Binding-site contacts:
Ligand atom C22 contacts residue LEU141 of chain 1.A at 3.6 Å (hydrophobic).
Ligand atom C1 contacts residue MET165 of chain 1.A at 3.4 Å (hydrophobic).
Ligand atom C contacts residue MET165 of chain 1.A at 3.3 Å (hydrophobic).
Ligand atom C28 contacts residue HIS164 of chain 1.A at 3.3 Å.
Ligand atom C11 contacts residue HIS41 of chain 1.A at 3.1 Å.
Ligand atom CL contacts residue HIS164 of chain 1.A at 3.5 Å.
Ligand atom C19 contacts residue HIS163 of chain 1.A at 3.2 Å.
Ligand atom C2 contacts residue GLN189 of chain 1.A at 3.8 Å.
Ligand atom C4 contacts residue GLN189 of chain 1.A at 3.7 Å.
Ligand atom C11 contacts residue THR25 of chain 1.A at 3.5 Å.
Ligand atom C20 contacts residue SER144 of chain 1.A at 3.7 Å.
Ligand atom O1 contacts residue GLN189 of chain 1.A at 3.8 Å.
Ligand atom CL contacts residue ASP187 of chain 1.A at 3.4 Å.
Ligand atom C9 contacts residue HIS41 of chain 1.A at 3.5 Å.
Ligand atom C1 contacts residue ARG188 of chain 1.A at 3.5 Å.
Ligand atom C28 contacts residue MET165 of chain 1.A at 3.4 Å (hydrophobic).
Ligand atom C16 contacts residue SER46 of chain 1.A at 3.7 Å.
Ligand atom C19 contacts residue CYS145 of chain 1.A at 3.6 Å (hydrophobic).
Ligand atom C22 contacts residue PHE140 of chain 1.A at 3.4 Å (hydrophobic).
Ligand atom CL contacts residue HIS41 of chain 1.A at 3.2 Å.
Ligand atom C20 contacts residue HIS163 of chain 1.A at 3.5 Å.
Ligand atom N4 contacts residue SER144 of chain 1.A at 3.5 Å (h-bond).
Ligand atom C10 contacts residue HIS41 of chain 1.A at 3.7 Å.
Ligand atom CL contacts residue MET165 of chain 1.A at 3.6 Å.
Ligand atom O contacts residue GLN189 of chain 1.A at 3.2 Å (h-bond).
Ligand atom C13 contacts residue THR45 of chain 1.A at 3.6 Å.
Ligand atom C20 contacts residue LEU141 of chain 1.A at 3.6 Å (hydrophobic).
Ligand atom C20 contacts residue PHE140 of chain 1.A at 3.7 Å (hydrophobic).
Ligand atom N1 contacts residue SER46 of chain 1.A at 3.6 Å (h-bond).
Ligand atom C13 contacts residue MET49 of chain 1.A at 3.6 Å (hydrophobic).
Ligand atom C10 contacts residue THR25 of chain 1.A at 3.4 Å.
Ligand atom O2 contacts residue GLU166 of chain 1.A at 2.9 Å (salt-bridge).
Ligand atom O2 contacts residue MET165 of chain 1.A at 3.3 Å.
Ligand atom O1 contacts residue MET49 of chain 1.A at 3.5 Å.
Ligand atom C2 contacts residue ARG188 of chain 1.A at 3.5 Å.
Ligand atom C22 contacts residue GLU166 of chain 1.A at 3.4 Å.
Ligand atom C22 contacts residue ASN142 of chain 1.A at 3.7 Å.
Ligand atom C12 contacts residue MET49 of chain 1.A at 3.3 Å (hydrophobic).
Ligand atom C25 contacts residue ASN142 of chain 1.A at 3.5 Å.
Ligand atom N4 contacts residue HIS163 of chain 1.A at 2.5 Å (h-bond).

Sequence of chain 1.A:
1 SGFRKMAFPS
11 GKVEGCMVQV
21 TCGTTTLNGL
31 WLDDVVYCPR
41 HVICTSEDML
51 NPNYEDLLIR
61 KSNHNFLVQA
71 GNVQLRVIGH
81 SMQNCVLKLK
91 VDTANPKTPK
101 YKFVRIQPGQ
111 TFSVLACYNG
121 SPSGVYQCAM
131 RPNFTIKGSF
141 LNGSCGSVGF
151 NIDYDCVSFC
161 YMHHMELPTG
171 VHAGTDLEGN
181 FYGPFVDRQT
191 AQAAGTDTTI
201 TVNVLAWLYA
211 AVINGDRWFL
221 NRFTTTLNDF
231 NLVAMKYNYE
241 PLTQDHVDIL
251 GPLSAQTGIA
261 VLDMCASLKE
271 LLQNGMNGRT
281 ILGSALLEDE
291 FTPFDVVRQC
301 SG

Sequence of chain 1.B:
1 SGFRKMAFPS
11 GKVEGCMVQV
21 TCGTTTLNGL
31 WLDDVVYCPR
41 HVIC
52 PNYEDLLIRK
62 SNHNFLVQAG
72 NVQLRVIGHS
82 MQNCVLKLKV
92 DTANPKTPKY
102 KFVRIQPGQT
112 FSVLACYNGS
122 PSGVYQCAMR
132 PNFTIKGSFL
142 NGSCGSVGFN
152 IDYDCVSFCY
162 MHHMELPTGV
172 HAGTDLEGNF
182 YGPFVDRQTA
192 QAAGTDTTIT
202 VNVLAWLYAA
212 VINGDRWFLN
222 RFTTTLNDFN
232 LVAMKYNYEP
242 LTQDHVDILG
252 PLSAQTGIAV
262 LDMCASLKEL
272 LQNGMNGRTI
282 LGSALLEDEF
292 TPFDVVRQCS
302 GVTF

The protein below binds the small molecule below.
Small molecule (SMILES): O=C(C[C@@]1(C(=O)Nc2cncc3ccccc23)CCOc2ccc(Cl)cc21)N1CCC[C@@H]1Cn1ccnc1